Sequence of chain 1.B:
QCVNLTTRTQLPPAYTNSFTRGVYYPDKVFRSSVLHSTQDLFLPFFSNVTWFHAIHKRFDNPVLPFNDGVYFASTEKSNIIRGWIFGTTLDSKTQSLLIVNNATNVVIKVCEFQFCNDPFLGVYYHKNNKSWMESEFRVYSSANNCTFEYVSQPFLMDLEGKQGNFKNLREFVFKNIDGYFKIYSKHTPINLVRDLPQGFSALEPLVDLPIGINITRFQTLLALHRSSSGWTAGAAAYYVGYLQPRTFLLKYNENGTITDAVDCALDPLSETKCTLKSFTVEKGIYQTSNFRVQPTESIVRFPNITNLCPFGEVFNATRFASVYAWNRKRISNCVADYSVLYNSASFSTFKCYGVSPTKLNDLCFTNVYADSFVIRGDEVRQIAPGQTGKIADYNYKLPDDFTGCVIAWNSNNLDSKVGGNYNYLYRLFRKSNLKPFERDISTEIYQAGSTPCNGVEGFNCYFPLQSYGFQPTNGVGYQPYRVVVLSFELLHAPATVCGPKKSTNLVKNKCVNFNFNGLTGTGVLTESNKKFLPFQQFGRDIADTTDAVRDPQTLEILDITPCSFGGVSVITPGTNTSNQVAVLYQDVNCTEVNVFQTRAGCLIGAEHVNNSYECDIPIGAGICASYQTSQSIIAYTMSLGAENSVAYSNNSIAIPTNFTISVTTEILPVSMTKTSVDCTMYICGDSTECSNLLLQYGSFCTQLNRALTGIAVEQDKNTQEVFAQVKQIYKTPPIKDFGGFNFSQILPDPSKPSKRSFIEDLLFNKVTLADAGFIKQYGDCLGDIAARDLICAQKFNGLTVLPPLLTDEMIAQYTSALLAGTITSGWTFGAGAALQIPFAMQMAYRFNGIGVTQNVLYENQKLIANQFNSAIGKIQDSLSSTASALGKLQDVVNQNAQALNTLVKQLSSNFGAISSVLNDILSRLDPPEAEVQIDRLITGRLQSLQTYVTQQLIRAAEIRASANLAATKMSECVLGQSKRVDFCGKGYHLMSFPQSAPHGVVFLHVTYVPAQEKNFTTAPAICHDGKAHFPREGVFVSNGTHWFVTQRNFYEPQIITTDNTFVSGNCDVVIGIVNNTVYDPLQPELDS

Binding-site contacts:
Ligand atom C5 contacts residue SER803 of chain 1.B at 3.8 Å.
Ligand atom C3 contacts residue ASN801 of chain 1.B at 3.8 Å.
Ligand atom C5 contacts residue ASN801 of chain 1.B at 3.7 Å.
Ligand atom C8 contacts residue GLN804 of chain 1.B at 4.4 Å.
Ligand atom O7 contacts residue ASN801 of chain 1.B at 3.2 Å (h-bond).
Ligand atom O5 contacts residue GLN804 of chain 1.B at 4.2 Å.
Ligand atom C4 contacts residue ASN801 of chain 1.B at 4.2 Å.
Ligand atom C3 contacts residue SER803 of chain 1.B at 3.9 Å.
Ligand atom O5 contacts residue SER803 of chain 1.B at 3.7 Å.
Ligand atom C7 contacts residue ASN801 of chain 1.B at 3.2 Å.
Ligand atom C1 contacts residue ASN801 of chain 1.B at 1.4 Å.
Ligand atom O5 contacts residue ASN801 of chain 1.B at 2.4 Å (h-bond).
Ligand atom C2 contacts residue ASN801 of chain 1.B at 2.5 Å.
Ligand atom C2 contacts residue SER803 of chain 1.B at 3.9 Å.
Ligand atom C8 contacts residue ASN801 of chain 1.B at 4.4 Å.
Ligand atom C4 contacts residue SER803 of chain 1.B at 4.5 Å.
Ligand atom C6 contacts residue GLN804 of chain 1.B at 3.7 Å.
Ligand atom N2 contacts residue ASN801 of chain 1.B at 2.9 Å (h-bond).
Ligand atom C1 contacts residue SER803 of chain 1.B at 3.1 Å.
Ligand atom C5 contacts residue GLN804 of chain 1.B at 3.8 Å.
Ligand atom N2 contacts residue SER803 of chain 1.B at 4.0 Å.

This protein binds this small molecule.
Small molecule (SMILES): CC(=O)N[C@H]1[C@H](O[C@H]2[C@H](O)[C@@H](NC(C)=O)CO[C@@H]2CO)O[C@H](CO)[C@@H](O)[C@@H]1O